Sequence of chain 1.A:
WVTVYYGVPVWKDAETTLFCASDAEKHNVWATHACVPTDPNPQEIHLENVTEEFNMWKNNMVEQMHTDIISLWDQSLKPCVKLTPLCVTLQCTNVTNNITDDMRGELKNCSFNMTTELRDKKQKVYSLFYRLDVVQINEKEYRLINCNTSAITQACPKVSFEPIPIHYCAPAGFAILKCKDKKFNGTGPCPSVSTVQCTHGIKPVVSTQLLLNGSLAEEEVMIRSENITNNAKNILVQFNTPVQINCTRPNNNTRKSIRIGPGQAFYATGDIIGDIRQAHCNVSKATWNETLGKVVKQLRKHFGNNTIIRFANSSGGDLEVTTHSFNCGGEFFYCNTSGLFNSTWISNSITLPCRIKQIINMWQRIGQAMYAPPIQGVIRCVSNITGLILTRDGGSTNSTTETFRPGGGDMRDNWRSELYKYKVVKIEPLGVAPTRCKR

Binding-site contacts:
Ligand atom C4 contacts residue ASN451 of chain 1.A at 4.3 Å.
Ligand atom C1 contacts residue ASN451 of chain 1.A at 1.5 Å.
Ligand atom C5 contacts residue ASN451 of chain 1.A at 3.7 Å.
Ligand atom C2 contacts residue PRO296 of chain 1.A at 4.5 Å (hydrophobic).
Ligand atom N2 contacts residue LEU270 of chain 1.A at 4.3 Å.
Ligand atom C3 contacts residue ASN451 of chain 1.A at 3.7 Å.
Ligand atom O7 contacts residue ASN451 of chain 1.A at 4.4 Å.
Ligand atom O7 contacts residue PRO296 of chain 1.A at 3.6 Å.
Ligand atom N2 contacts residue ASN451 of chain 1.A at 2.9 Å (h-bond).
Ligand atom C8 contacts residue LEU270 of chain 1.A at 3.5 Å (hydrophobic).
Ligand atom C7 contacts residue LEU270 of chain 1.A at 4.4 Å (hydrophobic).
Ligand atom O5 contacts residue ASN451 of chain 1.A at 2.4 Å (h-bond).
Ligand atom C8 contacts residue PRO296 of chain 1.A at 3.6 Å (hydrophobic).
Ligand atom C7 contacts residue PRO296 of chain 1.A at 3.5 Å (hydrophobic).
Ligand atom C2 contacts residue ASN451 of chain 1.A at 2.4 Å.
Ligand atom N2 contacts residue PRO296 of chain 1.A at 3.8 Å.
Ligand atom C7 contacts residue ASN451 of chain 1.A at 3.9 Å.

A protein and the small-molecule ligand that binds it are described below.
Small molecule (SMILES): CC(=O)N[C@H]1[C@H](O[C@H]2[C@H](O)[C@@H](NC(C)=O)CO[C@@H]2CO)O[C@H](CO)[C@@H](O)[C@@H]1O